Sequence of chain 1.A:
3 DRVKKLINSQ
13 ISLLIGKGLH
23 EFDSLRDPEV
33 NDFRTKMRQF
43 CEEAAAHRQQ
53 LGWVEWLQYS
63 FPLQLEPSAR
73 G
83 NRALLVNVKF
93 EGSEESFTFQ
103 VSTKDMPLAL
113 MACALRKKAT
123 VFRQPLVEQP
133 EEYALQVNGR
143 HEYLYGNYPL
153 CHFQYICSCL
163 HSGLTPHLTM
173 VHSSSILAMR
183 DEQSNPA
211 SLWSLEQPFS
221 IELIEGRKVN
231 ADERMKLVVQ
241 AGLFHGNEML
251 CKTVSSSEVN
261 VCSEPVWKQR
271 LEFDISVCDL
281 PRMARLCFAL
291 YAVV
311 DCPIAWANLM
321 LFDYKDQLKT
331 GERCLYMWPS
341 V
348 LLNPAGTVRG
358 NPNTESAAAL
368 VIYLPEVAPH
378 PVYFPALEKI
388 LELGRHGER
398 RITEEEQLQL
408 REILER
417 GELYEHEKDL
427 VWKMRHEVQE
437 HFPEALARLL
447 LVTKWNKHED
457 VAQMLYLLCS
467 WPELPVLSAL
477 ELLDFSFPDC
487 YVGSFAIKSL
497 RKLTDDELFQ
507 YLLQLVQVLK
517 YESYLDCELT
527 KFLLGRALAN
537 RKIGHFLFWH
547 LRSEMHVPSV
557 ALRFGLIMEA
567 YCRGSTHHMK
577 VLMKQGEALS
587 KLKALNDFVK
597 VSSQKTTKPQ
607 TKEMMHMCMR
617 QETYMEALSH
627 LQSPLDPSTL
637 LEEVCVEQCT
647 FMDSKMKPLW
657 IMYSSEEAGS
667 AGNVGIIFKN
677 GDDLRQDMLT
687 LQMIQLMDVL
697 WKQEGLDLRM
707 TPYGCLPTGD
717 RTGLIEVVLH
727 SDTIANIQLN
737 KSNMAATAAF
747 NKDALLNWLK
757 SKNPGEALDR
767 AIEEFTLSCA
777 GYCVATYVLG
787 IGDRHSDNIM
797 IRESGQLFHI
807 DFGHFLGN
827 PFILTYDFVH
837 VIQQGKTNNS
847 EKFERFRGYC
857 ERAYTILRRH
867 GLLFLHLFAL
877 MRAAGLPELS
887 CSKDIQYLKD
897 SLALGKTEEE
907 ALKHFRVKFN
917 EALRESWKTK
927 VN

Binding-site contacts:
Ligand atom C11 contacts residue ILE673 of chain 1.A at 3.9 Å (hydrophobic).
Ligand atom C19 contacts residue MET796 of chain 1.A at 3.9 Å (hydrophobic).
Ligand atom C10 contacts residue MET648 of chain 1.A at 3.5 Å (hydrophobic).
Ligand atom N13 contacts residue ILE806 of chain 1.A at 3.8 Å.
Ligand atom C02 contacts residue ASP807 of chain 1.A at 3.4 Å.
Ligand atom C06 contacts residue ILE721 of chain 1.A at 3.8 Å (hydrophobic).
Ligand atom C02 contacts residue ILE721 of chain 1.A at 4.0 Å (hydrophobic).
Ligand atom C07 contacts residue TYR709 of chain 1.A at 3.5 Å (hydrophobic).
Ligand atom C18 contacts residue SER727 of chain 1.A at 3.8 Å.
Ligand atom C15 contacts residue ILE721 of chain 1.A at 3.7 Å (hydrophobic).
Ligand atom C12 contacts residue ILE806 of chain 1.A at 3.9 Å (hydrophobic).
Ligand atom C16 contacts residue VAL724 of chain 1.A at 3.6 Å (hydrophobic).
Ligand atom C18 contacts residue VAL724 of chain 1.A at 3.7 Å (hydrophobic).
Ligand atom C04 contacts residue ILE721 of chain 1.A at 3.9 Å (hydrophobic).
Ligand atom C15 contacts residue ILE673 of chain 1.A at 4.0 Å (hydrophobic).
Ligand atom C08 contacts residue ILE806 of chain 1.A at 3.9 Å (hydrophobic).
Ligand atom O01 contacts residue TYR709 of chain 1.A at 2.9 Å (h-bond).
Ligand atom C02 contacts residue ASP683 of chain 1.A at 3.4 Å.
Ligand atom C14 contacts residue ILE806 of chain 1.A at 4.0 Å (hydrophobic).
Ligand atom O17 contacts residue VAL724 of chain 1.A at 2.7 Å (h-bond).
Ligand atom C03 contacts residue ASP683 of chain 1.A at 3.2 Å.
Ligand atom C03 contacts residue ILE721 of chain 1.A at 4.0 Å (hydrophobic).
Ligand atom C19 contacts residue ILE673 of chain 1.A at 4.0 Å (hydrophobic).
Ligand atom C05 contacts residue ILE721 of chain 1.A at 3.9 Å (hydrophobic).
Ligand atom C04 contacts residue LYS675 of chain 1.A at 3.7 Å.
Ligand atom C03 contacts residue ASP807 of chain 1.A at 3.6 Å.
Ligand atom O17 contacts residue GLU722 of chain 1.A at 3.5 Å (salt-bridge).
Ligand atom C19 contacts residue TRP656 of chain 1.A at 4.0 Å (hydrophobic).
Ligand atom C18 contacts residue MET796 of chain 1.A at 3.8 Å (hydrophobic).
Ligand atom C02 contacts residue TYR709 of chain 1.A at 3.7 Å (hydrophobic).
Ligand atom C07 contacts residue ASP807 of chain 1.A at 3.5 Å.
Ligand atom O17 contacts residue VAL723 of chain 1.A at 3.6 Å.
Ligand atom C04 contacts residue ASP807 of chain 1.A at 3.5 Å.
Ligand atom C16 contacts residue GLU722 of chain 1.A at 3.2 Å.
Ligand atom C12 contacts residue ILE673 of chain 1.A at 3.8 Å (hydrophobic).
Ligand atom C14 contacts residue MET796 of chain 1.A at 3.9 Å (hydrophobic).
Ligand atom O01 contacts residue ASP683 of chain 1.A at 2.9 Å (salt-bridge).
Ligand atom O01 contacts residue ASP807 of chain 1.A at 3.5 Å (salt-bridge).
Ligand atom C07 contacts residue ILE721 of chain 1.A at 3.9 Å (hydrophobic).
Ligand atom C15 contacts residue GLU722 of chain 1.A at 3.5 Å.

The protein below binds the small molecule below.
Small molecule (SMILES): Oc1cccc(-c2cccc(C3CCOCC3)n2)c1